Binding-site contacts:
Ligand atom C08 contacts residue THR125 of chain 2.A at 3.6 Å.
Ligand atom C15 contacts residue THR79 of chain 1.A at 3.9 Å.
Ligand atom O18 contacts residue ALA80 of chain 1.A at 3.5 Å.
Ligand atom O18 contacts residue TRP83 of chain 1.A at 3.9 Å.
Ligand atom O05 contacts residue HIS122 of chain 2.A at 3.4 Å (h-bond).
Ligand atom C01 contacts residue GLU121 of chain 2.A at 3.9 Å.
Ligand atom C16 contacts residue ALA80 of chain 1.A at 3.4 Å (hydrophobic).
Ligand atom O05 contacts residue THR125 of chain 2.A at 3.1 Å (h-bond).
Ligand atom O11 contacts residue HIS122 of chain 2.A at 2.7 Å (h-bond).
Ligand atom O12 contacts residue GLU121 of chain 2.A at 2.7 Å (salt-bridge).
Ligand atom C16 contacts residue THR76 of chain 1.A at 3.8 Å.
Ligand atom C10 contacts residue HIS122 of chain 2.A at 3.7 Å.
Ligand atom C27 contacts residue THR76 of chain 1.A at 3.4 Å.
Ligand atom O11 contacts residue THR125 of chain 2.A at 2.9 Å (h-bond).
Ligand atom C21 contacts residue THR125 of chain 2.A at 3.9 Å.
Ligand atom C22 contacts residue THR125 of chain 2.A at 3.9 Å.
Ligand atom C17 contacts residue THR79 of chain 1.A at 3.6 Å.
Ligand atom C26 contacts residue THR76 of chain 1.A at 3.5 Å.
Ligand atom C10 contacts residue GLU121 of chain 2.A at 3.5 Å.
Ligand atom C01 contacts residue HIS122 of chain 2.A at 3.6 Å.
Ligand atom C09 contacts residue GLN46 of chain 1.A at 3.5 Å.
Ligand atom O12 contacts residue HIS122 of chain 2.A at 3.9 Å.
Ligand atom O18 contacts residue LEU53 of chain 1.A at 3.8 Å.
Ligand atom C20 contacts residue MET129 of chain 2.A at 3.6 Å (hydrophobic).
Ligand atom O11 contacts residue GLU121 of chain 2.A at 3.5 Å (salt-bridge).
Ligand atom C25 contacts residue THR76 of chain 1.A at 3.7 Å.
Ligand atom C07 contacts residue THR125 of chain 2.A at 3.5 Å.
Ligand atom C19 contacts residue LEU53 of chain 1.A at 3.8 Å (hydrophobic).
Ligand atom O12 contacts residue ALA120 of chain 2.A at 3.5 Å.
Ligand atom C04 contacts residue THR125 of chain 2.A at 3.2 Å.
Ligand atom C10 contacts residue THR125 of chain 2.A at 3.2 Å.
Ligand atom C16 contacts residue THR79 of chain 1.A at 3.6 Å.
Ligand atom C15 contacts residue THR76 of chain 1.A at 3.6 Å.
Ligand atom C19 contacts residue TRP83 of chain 1.A at 3.7 Å (hydrophobic).
Ligand atom C22 contacts residue THR79 of chain 1.A at 3.9 Å.
Ligand atom C21 contacts residue MET129 of chain 2.A at 3.9 Å (hydrophobic).
Ligand atom C06 contacts residue THR125 of chain 2.A at 3.6 Å.
Ligand atom C20 contacts residue TRP83 of chain 1.A at 3.9 Å (hydrophobic).
Ligand atom C28 contacts residue THR76 of chain 1.A at 3.7 Å.
Ligand atom C01 contacts residue GLN46 of chain 1.A at 3.8 Å.

Sequence of chain 2.A:
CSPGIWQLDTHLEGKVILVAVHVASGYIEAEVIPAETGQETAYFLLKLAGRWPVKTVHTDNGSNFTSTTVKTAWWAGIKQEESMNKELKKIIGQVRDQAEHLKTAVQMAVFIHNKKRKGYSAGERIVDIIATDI

This small molecule binds to this protein.
Small molecule (SMILES): Cn1c([C@H](OC(C)(C)C)C(=O)O)c(-c2ccc3c(c2)CCCO3)c2ccccc21

Sequence of chain 1.A:
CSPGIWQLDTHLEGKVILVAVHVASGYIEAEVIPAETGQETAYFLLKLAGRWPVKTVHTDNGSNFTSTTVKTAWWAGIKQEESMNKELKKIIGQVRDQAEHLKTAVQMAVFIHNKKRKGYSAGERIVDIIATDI